Binding-site contacts:
Ligand atom O3 contacts residue VAL484 of chain 1.B at 3.5 Å.
Ligand atom N1 contacts residue SER486 of chain 1.B at 2.8 Å (h-bond).
Ligand atom N2 contacts residue CYS68 of chain 1.B at 3.2 Å.
Ligand atom N1 contacts residue VAL484 of chain 1.B at 3.7 Å.
Ligand atom FE contacts residue O1 of chain 1.S at 2.1 Å.
Ligand atom N2 contacts residue O1 of chain 1.S at 3.2 Å (h-bond).
Ligand atom C2 contacts residue CYS68 of chain 1.B at 2.7 Å (hydrophobic).
Ligand atom N2 contacts residue PRO462 of chain 1.B at 3.6 Å.
Ligand atom C3 contacts residue HIS72 of chain 1.B at 3.6 Å.
Ligand atom C2 contacts residue NI1 of chain 1.P at 3.9 Å.
Ligand atom C3 contacts residue PRO485 of chain 1.B at 3.6 Å (hydrophobic).
Ligand atom C1 contacts residue SER486 of chain 1.B at 3.8 Å.
Ligand atom O3 contacts residue LEU466 of chain 1.B at 3.3 Å.
Ligand atom N2 contacts residue ALA461 of chain 1.B at 3.5 Å.
Ligand atom C1 contacts residue CYS530 of chain 1.B at 3.9 Å (hydrophobic).
Ligand atom N2 contacts residue ARG463 of chain 1.B at 3.2 Å (salt-bridge).
Ligand atom N1 contacts residue O1 of chain 1.S at 4.0 Å.
Ligand atom C3 contacts residue VAL484 of chain 1.B at 3.0 Å (hydrophobic).
Ligand atom C2 contacts residue ALA461 of chain 1.B at 3.9 Å (hydrophobic).
Ligand atom C3 contacts residue CYS68 of chain 1.B at 3.4 Å (hydrophobic).
Ligand atom C1 contacts residue VAL484 of chain 1.B at 3.6 Å (hydrophobic).
Ligand atom N1 contacts residue CYS530 of chain 1.B at 4.0 Å.
Ligand atom N1 contacts residue CYS533 of chain 1.B at 3.6 Å.
Ligand atom O3 contacts residue VAL71 of chain 1.B at 3.6 Å.
Ligand atom FE contacts residue NI1 of chain 1.P at 2.9 Å.
Ligand atom C3 contacts residue CYS533 of chain 1.B at 3.0 Å (hydrophobic).
Ligand atom C2 contacts residue ARG463 of chain 1.B at 3.7 Å.
Ligand atom FE contacts residue CYS533 of chain 1.B at 2.2 Å.
Ligand atom O3 contacts residue ALA461 of chain 1.B at 3.5 Å.
Ligand atom C1 contacts residue ARG463 of chain 1.B at 3.8 Å.
Ligand atom C1 contacts residue O1 of chain 1.S at 3.0 Å.
Ligand atom FE contacts residue CYS68 of chain 1.B at 2.2 Å.
Ligand atom N1 contacts residue ARG463 of chain 1.B at 3.9 Å.
Ligand atom C2 contacts residue O1 of chain 1.S at 2.5 Å.
Ligand atom O3 contacts residue HIS72 of chain 1.B at 3.7 Å.
Ligand atom C1 contacts residue CYS533 of chain 1.B at 3.0 Å (hydrophobic).
Ligand atom O3 contacts residue PRO485 of chain 1.B at 3.5 Å.
Ligand atom C1 contacts residue PRO485 of chain 1.B at 3.4 Å (hydrophobic).
Ligand atom N1 contacts residue PRO485 of chain 1.B at 3.2 Å.
Ligand atom C2 contacts residue CYS533 of chain 1.B at 3.9 Å (hydrophobic).

Sequence of chain 1.B:
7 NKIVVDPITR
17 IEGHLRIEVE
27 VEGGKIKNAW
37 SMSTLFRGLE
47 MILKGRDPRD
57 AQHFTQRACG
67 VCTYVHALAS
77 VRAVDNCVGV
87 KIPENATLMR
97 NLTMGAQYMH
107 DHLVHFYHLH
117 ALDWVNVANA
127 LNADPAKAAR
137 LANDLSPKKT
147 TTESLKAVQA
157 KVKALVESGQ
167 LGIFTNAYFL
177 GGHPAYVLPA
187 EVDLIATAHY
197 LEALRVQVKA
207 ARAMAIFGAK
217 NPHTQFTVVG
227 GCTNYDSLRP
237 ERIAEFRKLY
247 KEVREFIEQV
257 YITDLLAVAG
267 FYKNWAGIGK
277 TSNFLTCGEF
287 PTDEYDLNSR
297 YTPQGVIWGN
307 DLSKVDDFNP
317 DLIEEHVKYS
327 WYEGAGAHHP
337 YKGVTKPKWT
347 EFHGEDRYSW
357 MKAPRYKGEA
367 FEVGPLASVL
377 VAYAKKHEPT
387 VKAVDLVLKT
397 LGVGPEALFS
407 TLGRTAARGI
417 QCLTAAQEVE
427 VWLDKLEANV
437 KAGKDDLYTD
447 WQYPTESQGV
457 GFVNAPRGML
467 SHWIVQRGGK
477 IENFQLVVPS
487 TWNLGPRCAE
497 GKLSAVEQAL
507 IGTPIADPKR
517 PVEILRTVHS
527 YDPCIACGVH

A protein and the small-molecule ligand that binds it are described below.
Small molecule (SMILES): N#C[Fe](=C=O)C#N